Binding-site contacts:
Ligand atom C4 contacts residue GLU166 of chain 1.A at 3.6 Å.
Ligand atom C13 contacts residue DMS1 of chain 1.E at 3.5 Å.
Ligand atom C3 contacts residue CYS145 of chain 1.A at 3.7 Å (hydrophobic).
Ligand atom C17 contacts residue HIS164 of chain 1.A at 3.4 Å.
Ligand atom C4 contacts residue PHE140 of chain 1.A at 3.5 Å (hydrophobic).
Ligand atom N contacts residue HIS41 of chain 1.A at 3.8 Å.
Ligand atom C5 contacts residue GLU166 of chain 1.A at 3.7 Å.
Ligand atom C15 contacts residue MET49 of chain 1.A at 3.5 Å (hydrophobic).
Ligand atom C3 contacts residue HIS163 of chain 1.A at 3.4 Å.
Ligand atom C14 contacts residue ARG188 of chain 1.A at 3.9 Å.
Ligand atom C4 contacts residue HIS163 of chain 1.A at 3.7 Å.
Ligand atom C16 contacts residue MET49 of chain 1.A at 3.7 Å (hydrophobic).
Ligand atom C16 contacts residue MET165 of chain 1.A at 3.5 Å (hydrophobic).
Ligand atom O contacts residue MET165 of chain 1.A at 3.3 Å.
Ligand atom C5 contacts residue ASN142 of chain 1.A at 3.9 Å.
Ligand atom C4 contacts residue SER144 of chain 1.A at 3.9 Å.
Ligand atom C3 contacts residue MET165 of chain 1.A at 3.8 Å (hydrophobic).
Ligand atom C6 contacts residue LEU141 of chain 1.A at 3.6 Å (hydrophobic).
Ligand atom C4 contacts residue LEU141 of chain 1.A at 3.7 Å (hydrophobic).
Ligand atom C6 contacts residue ASN142 of chain 1.A at 3.6 Å.
Ligand atom O1 contacts residue GLN189 of chain 1.A at 3.4 Å.
Ligand atom C3 contacts residue GLU166 of chain 1.A at 3.7 Å.
Ligand atom C5 contacts residue LEU141 of chain 1.A at 3.7 Å (hydrophobic).
Ligand atom C17 contacts residue MET165 of chain 1.A at 3.6 Å (hydrophobic).
Ligand atom O1 contacts residue DMS1 of chain 1.E at 3.7 Å.
Ligand atom CL contacts residue ASP187 of chain 1.A at 3.4 Å.
Ligand atom C9 contacts residue ASN142 of chain 1.A at 3.9 Å.
Ligand atom C14 contacts residue MET49 of chain 1.A at 3.8 Å (hydrophobic).
Ligand atom O contacts residue GLU166 of chain 1.A at 3.0 Å (salt-bridge).
Ligand atom CL contacts residue MET165 of chain 1.A at 3.8 Å.
Ligand atom CL contacts residue HIS41 of chain 1.A at 3.5 Å.
Ligand atom C6 contacts residue GLU166 of chain 1.A at 3.4 Å.
Ligand atom C15 contacts residue ARG188 of chain 1.A at 3.8 Å.
Ligand atom C7 contacts residue ASN142 of chain 1.A at 3.8 Å.
Ligand atom C6 contacts residue PHE140 of chain 1.A at 3.5 Å (hydrophobic).
Ligand atom C15 contacts residue MET165 of chain 1.A at 3.8 Å (hydrophobic).
Ligand atom C14 contacts residue DMS1 of chain 1.E at 3.2 Å.
Ligand atom CL contacts residue HIS164 of chain 1.A at 3.7 Å.
Ligand atom N2 contacts residue SER144 of chain 1.A at 3.6 Å (h-bond).
Ligand atom N2 contacts residue HIS163 of chain 1.A at 2.7 Å (h-bond).

Sequence of chain 1.A:
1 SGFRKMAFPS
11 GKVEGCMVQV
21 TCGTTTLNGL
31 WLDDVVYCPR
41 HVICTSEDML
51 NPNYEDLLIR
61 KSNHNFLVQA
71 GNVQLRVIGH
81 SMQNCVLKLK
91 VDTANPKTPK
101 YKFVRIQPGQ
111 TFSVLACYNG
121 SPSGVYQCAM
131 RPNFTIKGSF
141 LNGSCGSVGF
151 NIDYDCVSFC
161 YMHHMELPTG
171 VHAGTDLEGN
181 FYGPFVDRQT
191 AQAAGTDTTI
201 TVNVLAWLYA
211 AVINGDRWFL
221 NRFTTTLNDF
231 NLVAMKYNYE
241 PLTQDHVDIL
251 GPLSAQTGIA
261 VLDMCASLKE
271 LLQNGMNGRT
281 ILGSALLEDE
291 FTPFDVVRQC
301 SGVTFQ

This small molecule binds to this protein.
Small molecule (SMILES): N[C@@]1(C(=O)Nc2cncc3ccccc23)CCOc2ccc(Cl)cc21

Sequence of chain 1.B:
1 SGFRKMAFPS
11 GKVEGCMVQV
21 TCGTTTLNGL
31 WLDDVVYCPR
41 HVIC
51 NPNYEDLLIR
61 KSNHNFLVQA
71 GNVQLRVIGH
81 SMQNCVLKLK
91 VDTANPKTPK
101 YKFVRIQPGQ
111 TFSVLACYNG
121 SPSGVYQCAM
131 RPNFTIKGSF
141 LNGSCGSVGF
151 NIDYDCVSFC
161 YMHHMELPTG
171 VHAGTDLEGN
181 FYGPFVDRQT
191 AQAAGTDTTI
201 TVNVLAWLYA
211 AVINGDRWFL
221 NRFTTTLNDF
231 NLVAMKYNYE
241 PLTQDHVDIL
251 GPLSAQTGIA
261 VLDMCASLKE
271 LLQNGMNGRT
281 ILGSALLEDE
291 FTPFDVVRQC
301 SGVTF